Sequence of chain 1.C:
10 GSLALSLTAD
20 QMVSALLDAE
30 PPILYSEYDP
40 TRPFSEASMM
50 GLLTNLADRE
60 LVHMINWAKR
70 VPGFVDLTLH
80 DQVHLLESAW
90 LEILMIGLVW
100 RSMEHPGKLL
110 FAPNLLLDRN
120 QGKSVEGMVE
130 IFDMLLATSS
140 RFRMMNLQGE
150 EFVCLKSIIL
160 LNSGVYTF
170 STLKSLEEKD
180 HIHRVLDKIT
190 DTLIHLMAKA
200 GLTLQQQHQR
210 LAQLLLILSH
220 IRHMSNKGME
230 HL

Binding-site contacts:
Ligand atom CAY contacts residue GLY227 of chain 1.C at 3.7 Å.
Ligand atom OBJ contacts residue LEU231 of chain 1.C at 3.4 Å.
Ligand atom CBH contacts residue LEU90 of chain 1.C at 3.6 Å (hydrophobic).
Ligand atom FBB contacts residue MET127 of chain 1.C at 3.0 Å.
Ligand atom CBM contacts residue GLU59 of chain 1.C at 3.3 Å.
Ligand atom FBA contacts residue LEU231 of chain 1.C at 3.7 Å.
Ligand atom OBQ contacts residue GLU59 of chain 1.C at 2.6 Å (salt-bridge).
Ligand atom OAW contacts residue GLY227 of chain 1.C at 3.1 Å.
Ligand atom FBB contacts residue MET49 of chain 1.C at 3.9 Å.
Ligand atom CBI contacts residue LEU90 of chain 1.C at 3.8 Å (hydrophobic).
Ligand atom NAF contacts residue THR53 of chain 1.C at 3.6 Å.
Ligand atom CBI contacts residue GLY227 of chain 1.C at 3.1 Å.
Ligand atom FBC contacts residue HIS230 of chain 1.C at 3.5 Å.
Ligand atom CBF contacts residue LEU231 of chain 1.C at 3.6 Å (hydrophobic).
Ligand atom CAH contacts residue THR53 of chain 1.C at 3.8 Å.
Ligand atom FBC contacts residue GLU125 of chain 1.C at 3.4 Å.
Ligand atom OBQ contacts residue LEU93 of chain 1.C at 3.8 Å.
Ligand atom CAB contacts residue ASP57 of chain 1.C at 3.6 Å.
Ligand atom CAH contacts residue ALA56 of chain 1.C at 3.6 Å (hydrophobic).
Ligand atom OBJ contacts residue TRP89 of chain 1.C at 3.6 Å.
Ligand atom OBQ contacts residue ARG100 of chain 1.C at 3.4 Å (salt-bridge).
Ligand atom CBG contacts residue LEU231 of chain 1.C at 3.6 Å (hydrophobic).
Ligand atom CAM contacts residue ALA56 of chain 1.C at 3.2 Å (hydrophobic).
Ligand atom CBO contacts residue LEU97 of chain 1.C at 3.8 Å (hydrophobic).
Ligand atom OAW contacts residue MET94 of chain 1.C at 3.5 Å.
Ligand atom CBD contacts residue GLY227 of chain 1.C at 3.9 Å.
Ligand atom CBK contacts residue PHE110 of chain 1.C at 3.8 Å (hydrophobic).
Ligand atom CAI contacts residue LEU52 of chain 1.C at 3.8 Å (hydrophobic).
Ligand atom CBH contacts residue GLY227 of chain 1.C at 3.8 Å.
Ligand atom CAL contacts residue ALA56 of chain 1.C at 3.8 Å (hydrophobic).
Ligand atom OAW contacts residue ILE130 of chain 1.C at 3.6 Å.
Ligand atom CAI contacts residue THR53 of chain 1.C at 3.6 Å.
Ligand atom CBO contacts residue LEU93 of chain 1.C at 3.7 Å (hydrophobic).
Ligand atom OAT contacts residue PHE131 of chain 1.C at 3.9 Å.
Ligand atom OAV contacts residue ILE130 of chain 1.C at 3.5 Å.
Ligand atom CBN contacts residue GLU59 of chain 1.C at 3.4 Å.
Ligand atom OAT contacts residue LEU52 of chain 1.C at 3.8 Å.
Ligand atom CAJ contacts residue LEU52 of chain 1.C at 3.4 Å (hydrophobic).
Ligand atom CBP contacts residue PHE110 of chain 1.C at 3.8 Å (hydrophobic).
Ligand atom NAF contacts residue ALA56 of chain 1.C at 3.7 Å.

The protein below binds the small molecule below.
Small molecule (SMILES): CC(C)=CC(=O)Nc1ccc(C2=C(c3ccc(O)cc3)[C@@H]3C[C@@H](S(=O)(=O)N(CC(F)(F)F)c4ccc(O)cc4)[C@H]2O3)cc1